Binding-site contacts:
Ligand atom C contacts residue GLN95 of chain 1.C at 3.1 Å.
Ligand atom O contacts residue GLN95 of chain 1.C at 3.3 Å (h-bond).
Ligand atom CA contacts residue MET247 of chain 1.A at 4.1 Å (hydrophobic).
Ligand atom N contacts residue MET247 of chain 1.A at 3.8 Å.
Ligand atom C contacts residue MET247 of chain 1.A at 3.9 Å (hydrophobic).
Ligand atom OXT contacts residue CYS1 of chain 1.E at 2.7 Å (h-bond).
Ligand atom CA contacts residue GLN95 of chain 1.C at 4.2 Å.
Ligand atom CA contacts residue CYS1 of chain 1.E at 2.4 Å (hydrophobic).
Ligand atom N contacts residue CYS1 of chain 1.E at 1.3 Å.
Ligand atom C contacts residue PHE264 of chain 1.A at 3.8 Å (hydrophobic).
Ligand atom O contacts residue SER96 of chain 1.C at 3.6 Å.
Ligand atom OXT contacts residue GLN95 of chain 1.C at 2.7 Å (h-bond).
Ligand atom C contacts residue CYS1 of chain 1.E at 2.8 Å (hydrophobic).
Ligand atom C contacts residue ASP235 of chain 1.C at 4.0 Å.
Ligand atom O contacts residue ASP235 of chain 1.C at 4.5 Å.
Ligand atom OXT contacts residue PHE264 of chain 1.A at 4.2 Å.
Ligand atom N contacts residue PHE264 of chain 1.A at 3.5 Å (h-bond).
Ligand atom CA contacts residue PHE264 of chain 1.A at 3.1 Å (hydrophobic).
Ligand atom O contacts residue CYS1 of chain 1.E at 3.7 Å.
Ligand atom O contacts residue MET247 of chain 1.A at 3.4 Å (h-bond).
Ligand atom O contacts residue PHE264 of chain 1.A at 3.9 Å.
Ligand atom CA contacts residue CYS265 of chain 1.A at 4.4 Å (hydrophobic).
Ligand atom OXT contacts residue ASP235 of chain 1.C at 2.9 Å (salt-bridge).

Sequence of chain 1.C:
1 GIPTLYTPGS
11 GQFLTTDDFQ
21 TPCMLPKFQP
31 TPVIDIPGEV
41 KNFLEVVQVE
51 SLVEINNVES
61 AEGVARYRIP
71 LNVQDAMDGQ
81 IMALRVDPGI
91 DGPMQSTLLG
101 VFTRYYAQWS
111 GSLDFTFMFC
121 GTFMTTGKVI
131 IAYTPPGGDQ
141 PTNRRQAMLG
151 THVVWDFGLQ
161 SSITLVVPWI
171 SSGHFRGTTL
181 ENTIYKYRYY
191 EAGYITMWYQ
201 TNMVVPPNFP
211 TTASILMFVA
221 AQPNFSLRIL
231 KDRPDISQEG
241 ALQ

Sequence of chain 1.A:
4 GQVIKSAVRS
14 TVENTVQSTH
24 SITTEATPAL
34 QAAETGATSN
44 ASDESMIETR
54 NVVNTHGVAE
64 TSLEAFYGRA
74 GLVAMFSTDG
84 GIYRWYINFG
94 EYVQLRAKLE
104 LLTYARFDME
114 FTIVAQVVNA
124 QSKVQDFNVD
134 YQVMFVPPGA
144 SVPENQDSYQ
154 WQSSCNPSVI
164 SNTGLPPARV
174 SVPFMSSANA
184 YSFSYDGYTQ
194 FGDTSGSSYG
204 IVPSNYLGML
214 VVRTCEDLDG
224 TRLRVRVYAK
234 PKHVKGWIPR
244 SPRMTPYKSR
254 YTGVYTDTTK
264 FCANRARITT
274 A

The protein below binds the small molecule below.
Small molecule (SMILES): NCC(=O)O